The protein below binds the small molecule below.
Small molecule (SMILES): OC[C@H]1O[C@@H](O)[C@H](O)[C@@H](O)[C@H]1O

Binding-site contacts:
Ligand atom C1 contacts residue TYR122 of chain 1.G at 3.7 Å (hydrophobic).
Ligand atom C3 contacts residue TYR78 of chain 1.G at 3.8 Å (hydrophobic).
Ligand atom O2 contacts residue PHE47 of chain 1.G at 4.3 Å.
Ligand atom O5 contacts residue GLY121 of chain 1.G at 3.6 Å.
Ligand atom C2 contacts residue GLY121 of chain 1.G at 4.3 Å.
Ligand atom O1 contacts residue GLY121 of chain 1.G at 4.1 Å.
Ligand atom O6 contacts residue VAL80 of chain 1.G at 3.9 Å.
Ligand atom O6 contacts residue TRP123 of chain 1.G at 2.9 Å (h-bond).
Ligand atom O6 contacts residue ASP125 of chain 1.G at 2.8 Å (salt-bridge).
Ligand atom C5 contacts residue ASP125 of chain 1.G at 3.8 Å.
Ligand atom C2 contacts residue GLY1 of chain 1.G at 3.9 Å.
Ligand atom C6 contacts residue TYR78 of chain 1.G at 3.7 Å (hydrophobic).
Ligand atom O6 contacts residue TYR122 of chain 1.G at 3.1 Å (h-bond).
Ligand atom C3 contacts residue GLY1 of chain 1.G at 3.6 Å.
Ligand atom O4 contacts residue TYR122 of chain 1.G at 4.4 Å.
Ligand atom C1 contacts residue GLY121 of chain 1.G at 4.2 Å.
Ligand atom C6 contacts residue VAL80 of chain 1.G at 3.8 Å (hydrophobic).
Ligand atom O4 contacts residue GLY121 of chain 1.G at 3.5 Å.
Ligand atom O1 contacts residue TYR122 of chain 1.G at 3.4 Å.
Ligand atom C4 contacts residue ASP125 of chain 1.G at 3.3 Å.
Ligand atom C4 contacts residue GLY1 of chain 1.G at 3.8 Å.
Ligand atom C5 contacts residue TYR78 of chain 1.G at 3.7 Å (hydrophobic).
Ligand atom C1 contacts residue TYR78 of chain 1.G at 4.4 Å (hydrophobic).
Ligand atom C5 contacts residue GLY121 of chain 1.G at 4.5 Å.
Ligand atom C6 contacts residue TRP123 of chain 1.G at 3.8 Å (hydrophobic).
Ligand atom C2 contacts residue PHE47 of chain 1.G at 4.2 Å (hydrophobic).
Ligand atom O6 contacts residue GLY121 of chain 1.G at 3.7 Å.
Ligand atom O5 contacts residue TYR122 of chain 1.G at 2.9 Å (h-bond).
Ligand atom C6 contacts residue TYR122 of chain 1.G at 3.9 Å (hydrophobic).
Ligand atom C5 contacts residue TYR122 of chain 1.G at 4.0 Å (hydrophobic).
Ligand atom C1 contacts residue PHE47 of chain 1.G at 4.4 Å (hydrophobic).
Ligand atom O1 contacts residue PHE47 of chain 1.G at 3.3 Å.
Ligand atom O4 contacts residue ASP125 of chain 1.G at 2.6 Å (salt-bridge).
Ligand atom C4 contacts residue TYR78 of chain 1.G at 3.8 Å (hydrophobic).
Ligand atom O3 contacts residue GLY1 of chain 1.G at 2.8 Å (h-bond).
Ligand atom C6 contacts residue ASP125 of chain 1.G at 3.3 Å.
Ligand atom O4 contacts residue GLY1 of chain 1.G at 3.0 Å (h-bond).

Sequence of chain 1.G:
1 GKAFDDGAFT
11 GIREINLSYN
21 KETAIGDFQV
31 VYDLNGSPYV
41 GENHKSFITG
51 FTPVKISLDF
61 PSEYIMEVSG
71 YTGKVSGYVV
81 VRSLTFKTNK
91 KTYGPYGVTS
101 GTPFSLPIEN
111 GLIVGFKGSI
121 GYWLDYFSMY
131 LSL